A small-molecule ligand and the protein it binds are described below.
Small molecule (SMILES): CC[C@H](C)[C@H](NC(=O)[C@H](CCC(N)=O)NC(=O)[C@@H]1CCCN1)C(=O)N[C@H](C(=O)N[C@@H](CC(N)=O)C(=O)N[C@@H](CCCN=C(N)N)C(=O)N1CCC[C@H]1C=O)[C@@H](C)CC

Sequence of chain 3.A:
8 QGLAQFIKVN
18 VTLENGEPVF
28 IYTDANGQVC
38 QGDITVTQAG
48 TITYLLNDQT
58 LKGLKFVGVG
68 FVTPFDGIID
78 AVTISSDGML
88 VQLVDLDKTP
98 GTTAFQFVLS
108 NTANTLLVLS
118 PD

Binding-site contacts:
Ligand atom CB contacts residue ASP94 of chain 3.A at 3.3 Å.
Ligand atom O contacts residue VAL43 of chain 3.A at 2.7 Å (h-bond).
Ligand atom CB contacts residue THR96 of chain 3.A at 3.2 Å.
Ligand atom C contacts residue ASP94 of chain 3.A at 3.4 Å.
Ligand atom O contacts residue ASP94 of chain 3.A at 3.1 Å (salt-bridge).
Ligand atom CA contacts residue THR100 of chain 3.A at 3.2 Å.
Ligand atom O contacts residue THR42 of chain 3.A at 3.4 Å.
Ligand atom N contacts residue GLY98 of chain 3.A at 2.8 Å (h-bond).
Ligand atom CD contacts residue ASP119 of chain 3.A at 3.3 Å.
Ligand atom O contacts residue ALA101 of chain 3.A at 3.3 Å.
Ligand atom O contacts residue PHE102 of chain 3.A at 2.9 Å (h-bond).
Ligand atom CA contacts residue ASP94 of chain 3.A at 3.4 Å.
Ligand atom ND2 contacts residue ILE75 of chain 3.A at 3.1 Å (h-bond).
Ligand atom CA contacts residue GLY98 of chain 3.A at 3.5 Å.
Ligand atom O contacts residue THR100 of chain 3.A at 2.9 Å (h-bond).
Ligand atom CB contacts residue ASP94 of chain 3.A at 3.3 Å.
Ligand atom N contacts residue PHE102 of chain 3.A at 2.9 Å (h-bond).
Ligand atom CD1 contacts residue ILE49 of chain 3.A at 3.5 Å (hydrophobic).
Ligand atom O contacts residue VAL43 of chain 3.A at 3.3 Å (h-bond).
Ligand atom CB contacts residue GLY39 of chain 3.A at 3.5 Å.
Ligand atom CG2 contacts residue ASP92 of chain 3.A at 3.4 Å.
Ligand atom ND2 contacts residue ASP92 of chain 3.A at 3.2 Å (salt-bridge).
Ligand atom CA contacts residue ILE41 of chain 3.A at 3.4 Å (hydrophobic).
Ligand atom OE1 contacts residue THR99 of chain 3.A at 3.5 Å.
Ligand atom O contacts residue THR99 of chain 3.A at 3.2 Å.
Ligand atom N contacts residue VAL43 of chain 3.A at 2.7 Å (h-bond).
Ligand atom CG contacts residue ASP92 of chain 3.A at 3.4 Å.
Ligand atom N contacts residue ASP40 of chain 3.A at 2.8 Å (salt-bridge).
Ligand atom N contacts residue ASP119 of chain 3.A at 3.2 Å.
Ligand atom OD1 contacts residue ASP92 of chain 3.A at 2.5 Å (salt-bridge).
Ligand atom N contacts residue ASP94 of chain 3.A at 3.5 Å (salt-bridge).
Ligand atom ND2 contacts residue THR96 of chain 3.A at 3.0 Å (h-bond).
Ligand atom CD contacts residue PRO97 of chain 3.A at 3.4 Å (hydrophobic).
Ligand atom O contacts residue ASP40 of chain 3.A at 3.2 Å.
Ligand atom O contacts residue GLY98 of chain 3.A at 3.3 Å (h-bond).
Ligand atom O contacts residue THR44 of chain 3.A at 3.4 Å.
Ligand atom O contacts residue ILE41 of chain 3.A at 3.2 Å (h-bond).
Ligand atom N contacts residue ASP94 of chain 3.A at 3.4 Å (salt-bridge).
Ligand atom N contacts residue ILE41 of chain 3.A at 3.0 Å (h-bond).
Ligand atom N contacts residue THR100 of chain 3.A at 2.8 Å (h-bond).